Binding-site contacts:
Ligand atom C02 contacts residue VAL181 of chain 1.A at 3.5 Å (hydrophobic).
Ligand atom N0M contacts residue PRO238 of chain 1.A at 3.1 Å (h-bond).
Ligand atom F02 contacts residue VAL181 of chain 1.A at 2.9 Å.
Ligand atom C01 contacts residue VAL181 of chain 1.A at 3.6 Å (hydrophobic).
Ligand atom O0S contacts residue HIS237 of chain 1.A at 3.7 Å.
Ligand atom O0Q contacts residue LYS105 of chain 1.A at 3.8 Å.
Ligand atom C0N contacts residue PRO238 of chain 1.A at 3.3 Å (hydrophobic).
Ligand atom O0Q contacts residue PRO238 of chain 1.A at 3.5 Å (h-bond).
Ligand atom C0K contacts residue TYR320 of chain 1.A at 3.6 Å (hydrophobic).
Ligand atom O0S contacts residue PRO238 of chain 1.A at 2.9 Å.
Ligand atom C0D contacts residue LYS103 of chain 1.A at 3.0 Å.
Ligand atom O0Q contacts residue LYS104 of chain 1.A at 3.5 Å.
Ligand atom CAY contacts residue VAL110 of chain 1.A at 3.7 Å (hydrophobic).
Ligand atom CBC contacts residue PHE229 of chain 1.A at 3.5 Å (hydrophobic).
Ligand atom C0K contacts residue PRO238 of chain 1.A at 3.6 Å (hydrophobic).
Ligand atom NBD contacts residue TRP231 of chain 1.A at 3.6 Å.
Ligand atom CBB contacts residue TYR190 of chain 1.A at 3.5 Å (hydrophobic).
Ligand atom F01 contacts residue LEU102 of chain 1.A at 3.1 Å.
Ligand atom CAZ contacts residue VAL110 of chain 1.A at 3.2 Å (hydrophobic).
Ligand atom CAL contacts residue LEU102 of chain 1.A at 3.5 Å (hydrophobic).
Ligand atom C0P contacts residue TYR320 of chain 1.A at 3.8 Å (hydrophobic).
Ligand atom CAJ contacts residue TYR190 of chain 1.A at 3.5 Å (hydrophobic).
Ligand atom O0Q contacts residue TYR320 of chain 1.A at 3.4 Å.
Ligand atom C0O contacts residue HIS237 of chain 1.A at 3.6 Å.
Ligand atom C02 contacts residue GLY192 of chain 1.A at 3.7 Å.
Ligand atom CBB contacts residue TRP231 of chain 1.A at 3.8 Å (hydrophobic).
Ligand atom CAM contacts residue TYR190 of chain 1.A at 3.8 Å (hydrophobic).
Ligand atom F02 contacts residue LYS105 of chain 1.A at 3.6 Å.
Ligand atom CBC contacts residue TRP231 of chain 1.A at 3.6 Å (hydrophobic).
Ligand atom N0M contacts residue HIS237 of chain 1.A at 3.5 Å (h-bond).
Ligand atom C00 contacts residue LYS103 of chain 1.A at 3.5 Å.
Ligand atom N0H contacts residue TYR320 of chain 1.A at 3.6 Å (h-bond).
Ligand atom CBA contacts residue TYR190 of chain 1.A at 3.7 Å (hydrophobic).
Ligand atom C0E contacts residue TYR320 of chain 1.A at 3.4 Å (hydrophobic).
Ligand atom C0N contacts residue HIS237 of chain 1.A at 3.4 Å.
Ligand atom C03 contacts residue GLY192 of chain 1.A at 3.7 Å.
Ligand atom CAH contacts residue TYR190 of chain 1.A at 3.5 Å (hydrophobic).
Ligand atom C0O contacts residue PHE229 of chain 1.A at 3.7 Å (hydrophobic).
Ligand atom CAI contacts residue TYR190 of chain 1.A at 3.7 Å (hydrophobic).
Ligand atom NBD contacts residue PHE229 of chain 1.A at 3.4 Å.

Sequence of chain 1.A:
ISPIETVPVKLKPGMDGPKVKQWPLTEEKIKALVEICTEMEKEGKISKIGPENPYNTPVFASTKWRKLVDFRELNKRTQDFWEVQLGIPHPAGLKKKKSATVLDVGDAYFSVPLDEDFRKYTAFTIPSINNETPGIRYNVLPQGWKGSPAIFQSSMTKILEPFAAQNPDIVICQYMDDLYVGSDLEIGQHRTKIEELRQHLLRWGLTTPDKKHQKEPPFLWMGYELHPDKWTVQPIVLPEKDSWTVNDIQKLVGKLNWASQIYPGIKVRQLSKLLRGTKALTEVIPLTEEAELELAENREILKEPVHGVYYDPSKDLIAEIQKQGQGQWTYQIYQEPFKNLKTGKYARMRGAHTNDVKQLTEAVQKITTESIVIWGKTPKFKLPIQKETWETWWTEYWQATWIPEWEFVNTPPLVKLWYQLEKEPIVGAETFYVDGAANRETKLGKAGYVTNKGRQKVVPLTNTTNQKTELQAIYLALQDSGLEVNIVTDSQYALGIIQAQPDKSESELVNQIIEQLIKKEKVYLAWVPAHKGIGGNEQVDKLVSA

The protein below binds the small molecule below.
Small molecule (SMILES): N#Cc1ccc2c(Oc3ccc(F)cc3OCCn3ccc(=O)[nH]c3=O)cc(F)cc2c1